Sequence of chain 1.A:
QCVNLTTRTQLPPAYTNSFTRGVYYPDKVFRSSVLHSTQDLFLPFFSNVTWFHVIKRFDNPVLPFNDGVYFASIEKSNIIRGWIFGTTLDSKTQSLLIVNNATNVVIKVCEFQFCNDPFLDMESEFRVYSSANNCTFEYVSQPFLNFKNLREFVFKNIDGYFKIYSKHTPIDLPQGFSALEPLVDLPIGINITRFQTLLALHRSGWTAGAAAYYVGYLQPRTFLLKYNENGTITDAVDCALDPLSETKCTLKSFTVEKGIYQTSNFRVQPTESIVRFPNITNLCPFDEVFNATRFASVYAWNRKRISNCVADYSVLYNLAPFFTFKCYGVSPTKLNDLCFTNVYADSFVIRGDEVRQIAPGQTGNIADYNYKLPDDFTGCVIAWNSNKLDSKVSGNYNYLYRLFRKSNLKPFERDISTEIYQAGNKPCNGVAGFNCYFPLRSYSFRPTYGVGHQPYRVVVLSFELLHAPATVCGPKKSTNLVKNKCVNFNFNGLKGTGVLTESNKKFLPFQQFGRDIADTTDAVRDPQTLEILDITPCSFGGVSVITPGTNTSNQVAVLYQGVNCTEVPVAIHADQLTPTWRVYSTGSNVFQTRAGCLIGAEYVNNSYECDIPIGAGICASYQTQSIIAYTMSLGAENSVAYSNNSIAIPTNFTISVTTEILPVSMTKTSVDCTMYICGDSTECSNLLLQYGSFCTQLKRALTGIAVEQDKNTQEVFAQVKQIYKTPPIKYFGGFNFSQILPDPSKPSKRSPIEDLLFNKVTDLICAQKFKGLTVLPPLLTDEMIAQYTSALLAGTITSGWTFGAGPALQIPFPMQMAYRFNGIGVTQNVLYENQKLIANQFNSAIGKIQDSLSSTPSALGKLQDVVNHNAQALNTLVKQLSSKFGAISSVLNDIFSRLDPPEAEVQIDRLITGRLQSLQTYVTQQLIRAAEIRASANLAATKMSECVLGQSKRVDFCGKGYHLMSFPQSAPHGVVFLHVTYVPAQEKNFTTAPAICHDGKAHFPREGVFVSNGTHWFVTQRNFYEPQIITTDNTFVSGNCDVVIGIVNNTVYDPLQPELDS

Binding-site contacts:
Ligand atom C5 contacts residue ASN340 of chain 1.A at 3.7 Å.
Ligand atom C2 contacts residue ASN340 of chain 1.A at 2.5 Å.
Ligand atom C8 contacts residue VAL364 of chain 1.A at 4.2 Å (hydrophobic).
Ligand atom C4 contacts residue ASN340 of chain 1.A at 4.2 Å.
Ligand atom C8 contacts residue PHE335 of chain 1.A at 3.3 Å (hydrophobic).
Ligand atom C3 contacts residue ASN340 of chain 1.A at 3.8 Å.
Ligand atom O3 contacts residue ASN367 of chain 1.A at 4.1 Å.
Ligand atom C2 contacts residue ASP336 of chain 1.A at 3.8 Å.
Ligand atom O5 contacts residue ASP336 of chain 1.A at 4.3 Å.
Ligand atom C7 contacts residue ASN340 of chain 1.A at 4.0 Å.
Ligand atom C1 contacts residue ASN340 of chain 1.A at 1.4 Å.
Ligand atom N2 contacts residue ASP336 of chain 1.A at 4.0 Å.
Ligand atom C7 contacts residue ASP336 of chain 1.A at 3.9 Å.
Ligand atom O5 contacts residue ASN340 of chain 1.A at 2.4 Å (h-bond).
Ligand atom C1 contacts residue ASP336 of chain 1.A at 3.6 Å.
Ligand atom C8 contacts residue ASP336 of chain 1.A at 3.7 Å.
Ligand atom N2 contacts residue ASN340 of chain 1.A at 2.9 Å (h-bond).
Ligand atom C7 contacts residue VAL364 of chain 1.A at 4.4 Å (hydrophobic).
Ligand atom C7 contacts residue PHE335 of chain 1.A at 4.3 Å (hydrophobic).
Ligand atom O7 contacts residue VAL364 of chain 1.A at 4.3 Å.
Ligand atom O7 contacts residue ASP336 of chain 1.A at 4.2 Å.
Ligand atom O4 contacts residue ASN367 of chain 1.A at 3.9 Å.
Ligand atom N2 contacts residue PHE339 of chain 1.A at 4.4 Å.
Ligand atom C8 contacts residue PHE339 of chain 1.A at 3.5 Å (hydrophobic).

A small-molecule ligand and the protein it binds are described below.
Small molecule (SMILES): CC(=O)N[C@@H]1[C@@H](O)[C@H](O)[C@@H](CO)O[C@H]1O